The protein below binds the small molecule below.
Small molecule (SMILES): CC(=O)N[C@@H]1[C@@H](O)[C@H](O)[C@@H](CO)O[C@H]1O

Binding-site contacts:
Ligand atom O5 contacts residue ASN135 of chain 1.E at 2.4 Å (h-bond).
Ligand atom C4 contacts residue ASN135 of chain 1.E at 4.2 Å.
Ligand atom C2 contacts residue ASN135 of chain 1.E at 2.5 Å.
Ligand atom N2 contacts residue ASN135 of chain 1.E at 2.9 Å (h-bond).
Ligand atom O7 contacts residue ASN135 of chain 1.E at 3.4 Å (h-bond).
Ligand atom C5 contacts residue ASN135 of chain 1.E at 3.7 Å.
Ligand atom C7 contacts residue ASN135 of chain 1.E at 3.3 Å.
Ligand atom C8 contacts residue ASN135 of chain 1.E at 3.8 Å.
Ligand atom C3 contacts residue ASN135 of chain 1.E at 3.8 Å.
Ligand atom C1 contacts residue ASN135 of chain 1.E at 1.5 Å.

Sequence of chain 1.E:
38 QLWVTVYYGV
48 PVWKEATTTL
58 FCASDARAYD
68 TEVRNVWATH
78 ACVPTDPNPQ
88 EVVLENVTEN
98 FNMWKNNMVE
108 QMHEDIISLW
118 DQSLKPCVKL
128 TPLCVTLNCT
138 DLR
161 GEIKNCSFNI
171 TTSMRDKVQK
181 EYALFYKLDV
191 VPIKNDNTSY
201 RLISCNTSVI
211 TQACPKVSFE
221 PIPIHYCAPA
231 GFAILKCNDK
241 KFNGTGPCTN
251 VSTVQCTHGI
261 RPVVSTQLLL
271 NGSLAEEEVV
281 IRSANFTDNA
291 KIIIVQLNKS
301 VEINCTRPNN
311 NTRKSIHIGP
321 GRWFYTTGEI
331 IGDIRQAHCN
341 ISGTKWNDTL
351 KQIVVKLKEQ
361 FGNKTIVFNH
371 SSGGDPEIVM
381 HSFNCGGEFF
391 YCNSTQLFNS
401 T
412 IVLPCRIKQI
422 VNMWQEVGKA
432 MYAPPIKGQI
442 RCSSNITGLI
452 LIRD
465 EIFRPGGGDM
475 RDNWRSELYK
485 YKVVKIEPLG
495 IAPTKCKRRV